This small molecule binds to this protein.
Small molecule (SMILES): CN(C)c1cccc2c(S(=O)(=O)NCCCCCCCCCCC(=O)O)cccc12

Binding-site contacts:
Ligand atom O30 contacts residue LEU207 of chain 1.A at 3.6 Å.
Ligand atom C6 contacts residue GLN244 of chain 1.A at 3.8 Å.
Ligand atom C26 contacts residue VAL191 of chain 1.A at 4.3 Å (hydrophobic).
Ligand atom C6 contacts residue VAL235 of chain 1.A at 3.6 Å (hydrophobic).
Ligand atom N17 contacts residue LEU207 of chain 1.A at 4.3 Å.
Ligand atom C27 contacts residue VAL191 of chain 1.A at 3.7 Å (hydrophobic).
Ligand atom C4 contacts residue GLN244 of chain 1.A at 3.8 Å.
Ligand atom C24 contacts residue VAL191 of chain 1.A at 4.3 Å (hydrophobic).
Ligand atom C18 contacts residue GLN244 of chain 1.A at 4.4 Å.
Ligand atom C22 contacts residue VAL191 of chain 1.A at 4.0 Å (hydrophobic).
Ligand atom C5 contacts residue VAL235 of chain 1.A at 4.0 Å (hydrophobic).
Ligand atom C20 contacts residue TYR209 of chain 1.A at 3.8 Å (hydrophobic).
Ligand atom C28 contacts residue LYS205 of chain 1.A at 3.5 Å.
Ligand atom C9 contacts residue LYS205 of chain 1.A at 4.4 Å.
Ligand atom C19 contacts residue LEU207 of chain 1.A at 4.3 Å (hydrophobic).
Ligand atom C27 contacts residue THR193 of chain 1.A at 3.8 Å.
Ligand atom C22 contacts residue TYR209 of chain 1.A at 4.2 Å (hydrophobic).
Ligand atom C8 contacts residue LYS205 of chain 1.A at 3.6 Å.
Ligand atom N11 contacts residue LYS205 of chain 1.A at 3.7 Å.
Ligand atom C13 contacts residue LYS205 of chain 1.A at 3.2 Å.
Ligand atom C21 contacts residue TYR209 of chain 1.A at 4.2 Å (hydrophobic).
Ligand atom O30 contacts residue LYS205 of chain 1.A at 3.0 Å (salt-bridge).
Ligand atom O15 contacts residue GLN244 of chain 1.A at 3.0 Å (h-bond).
Ligand atom S14 contacts residue GLN244 of chain 1.A at 3.9 Å.
Ligand atom C6 contacts residue TRP246 of chain 1.A at 4.4 Å (hydrophobic).
Ligand atom C1 contacts residue TRP246 of chain 1.A at 4.1 Å (hydrophobic).
Ligand atom C2 contacts residue LYS205 of chain 1.A at 4.3 Å.
Ligand atom O29 contacts residue LYS205 of chain 1.A at 3.5 Å (salt-bridge).
Ligand atom C7 contacts residue LYS205 of chain 1.A at 3.6 Å.
Ligand atom C5 contacts residue GLN244 of chain 1.A at 3.1 Å.
Ligand atom N17 contacts residue GLN244 of chain 1.A at 4.2 Å.
Ligand atom C25 contacts residue VAL191 of chain 1.A at 4.2 Å (hydrophobic).
Ligand atom C13 contacts residue TRP246 of chain 1.A at 3.8 Å (hydrophobic).

Sequence of chain 1.A:
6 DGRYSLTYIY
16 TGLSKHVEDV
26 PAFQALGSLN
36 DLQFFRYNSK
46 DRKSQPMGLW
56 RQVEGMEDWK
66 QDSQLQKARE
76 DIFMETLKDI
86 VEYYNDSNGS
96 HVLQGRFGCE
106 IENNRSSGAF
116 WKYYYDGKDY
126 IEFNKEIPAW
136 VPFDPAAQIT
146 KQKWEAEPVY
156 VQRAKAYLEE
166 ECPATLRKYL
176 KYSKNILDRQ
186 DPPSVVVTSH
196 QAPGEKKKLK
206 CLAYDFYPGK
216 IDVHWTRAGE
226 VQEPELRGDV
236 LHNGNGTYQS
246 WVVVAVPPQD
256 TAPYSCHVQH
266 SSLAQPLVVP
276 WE